Sequence of chain 1.B:
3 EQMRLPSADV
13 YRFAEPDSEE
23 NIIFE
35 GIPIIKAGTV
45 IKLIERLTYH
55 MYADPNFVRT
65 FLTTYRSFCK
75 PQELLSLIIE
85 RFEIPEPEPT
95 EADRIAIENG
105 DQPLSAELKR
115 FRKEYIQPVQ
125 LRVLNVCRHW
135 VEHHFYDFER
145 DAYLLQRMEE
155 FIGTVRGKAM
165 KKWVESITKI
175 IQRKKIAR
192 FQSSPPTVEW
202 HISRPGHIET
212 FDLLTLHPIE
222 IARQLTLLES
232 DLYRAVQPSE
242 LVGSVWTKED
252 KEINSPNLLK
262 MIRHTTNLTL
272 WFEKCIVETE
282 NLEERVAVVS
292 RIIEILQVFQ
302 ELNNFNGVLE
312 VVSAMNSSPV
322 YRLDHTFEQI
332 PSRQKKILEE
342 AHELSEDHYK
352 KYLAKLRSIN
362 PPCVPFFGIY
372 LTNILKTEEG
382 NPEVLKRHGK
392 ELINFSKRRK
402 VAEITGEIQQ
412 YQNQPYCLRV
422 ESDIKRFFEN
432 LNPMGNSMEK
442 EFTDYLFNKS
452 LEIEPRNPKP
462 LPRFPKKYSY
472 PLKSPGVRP

Binding-site contacts:
Ligand atom F27 contacts residue IMD1 of chain 1.G at 3.4 Å.
Ligand atom C3 contacts residue LEU339 of chain 1.B at 3.7 Å (hydrophobic).
Ligand atom C2 contacts residue HIS343 of chain 1.B at 3.7 Å.
Ligand atom F27 contacts residue PHE328 of chain 1.B at 3.6 Å.
Ligand atom C13 contacts residue ASN317 of chain 1.B at 3.2 Å.
Ligand atom C15 contacts residue HIS343 of chain 1.B at 3.6 Å.
Ligand atom C3 contacts residue ASN317 of chain 1.B at 3.5 Å.
Ligand atom C5 contacts residue TYR322 of chain 1.B at 3.6 Å (hydrophobic).
Ligand atom C16 contacts residue ASN317 of chain 1.B at 3.8 Å.
Ligand atom C22 contacts residue GLU344 of chain 1.B at 3.6 Å.
Ligand atom C5 contacts residue MET316 of chain 1.B at 3.7 Å (hydrophobic).
Ligand atom C8 contacts residue LEU339 of chain 1.B at 3.7 Å (hydrophobic).
Ligand atom C4 contacts residue PHE328 of chain 1.B at 3.6 Å (hydrophobic).
Ligand atom C7 contacts residue LEU339 of chain 1.B at 3.6 Å (hydrophobic).
Ligand atom F26 contacts residue GLU340 of chain 1.B at 3.0 Å.
Ligand atom C12 contacts residue TYR322 of chain 1.B at 3.8 Å (hydrophobic).
Ligand atom N19 contacts residue HIS343 of chain 1.B at 3.5 Å.
Ligand atom C21 contacts residue ASN317 of chain 1.B at 3.5 Å.
Ligand atom F27 contacts residue LYS336 of chain 1.B at 3.5 Å.
Ligand atom F28 contacts residue LEU339 of chain 1.B at 3.6 Å.
Ligand atom C9 contacts residue IMD1 of chain 1.G at 3.5 Å.
Ligand atom N1 contacts residue HIS343 of chain 1.B at 3.6 Å.
Ligand atom C4 contacts residue TYR322 of chain 1.B at 3.6 Å (hydrophobic).
Ligand atom C22 contacts residue GLU340 of chain 1.B at 3.5 Å.
Ligand atom C3 contacts residue HIS343 of chain 1.B at 3.8 Å.
Ligand atom C6 contacts residue LEU339 of chain 1.B at 3.7 Å (hydrophobic).
Ligand atom C16 contacts residue HIS343 of chain 1.B at 3.4 Å.
Ligand atom C18 contacts residue HIS343 of chain 1.B at 3.5 Å.
Ligand atom C4 contacts residue MET316 of chain 1.B at 3.7 Å (hydrophobic).
Ligand atom C10 contacts residue HIS343 of chain 1.B at 3.6 Å.
Ligand atom C9 contacts residue PHE328 of chain 1.B at 3.5 Å (hydrophobic).
Ligand atom C2 contacts residue ASN317 of chain 1.B at 3.3 Å.
Ligand atom N1 contacts residue ASN317 of chain 1.B at 2.8 Å (h-bond).
Ligand atom N17 contacts residue HIS343 of chain 1.B at 3.5 Å.
Ligand atom C13 contacts residue TYR322 of chain 1.B at 3.5 Å (hydrophobic).
Ligand atom F28 contacts residue LYS336 of chain 1.B at 3.4 Å.
Ligand atom C5 contacts residue ASN317 of chain 1.B at 3.5 Å.
Ligand atom C2 contacts residue LEU339 of chain 1.B at 3.6 Å (hydrophobic).
Ligand atom C13 contacts residue HIS343 of chain 1.B at 3.6 Å.
Ligand atom C14 contacts residue HIS343 of chain 1.B at 3.4 Å.

A protein and the small-molecule ligand that binds it are described below.
Small molecule (SMILES): COc1cc2nc(C)nc(N[C@H](C)c3cccc(C(F)(F)F)c3)c2cc1OC